Sequence of chain 1.A:
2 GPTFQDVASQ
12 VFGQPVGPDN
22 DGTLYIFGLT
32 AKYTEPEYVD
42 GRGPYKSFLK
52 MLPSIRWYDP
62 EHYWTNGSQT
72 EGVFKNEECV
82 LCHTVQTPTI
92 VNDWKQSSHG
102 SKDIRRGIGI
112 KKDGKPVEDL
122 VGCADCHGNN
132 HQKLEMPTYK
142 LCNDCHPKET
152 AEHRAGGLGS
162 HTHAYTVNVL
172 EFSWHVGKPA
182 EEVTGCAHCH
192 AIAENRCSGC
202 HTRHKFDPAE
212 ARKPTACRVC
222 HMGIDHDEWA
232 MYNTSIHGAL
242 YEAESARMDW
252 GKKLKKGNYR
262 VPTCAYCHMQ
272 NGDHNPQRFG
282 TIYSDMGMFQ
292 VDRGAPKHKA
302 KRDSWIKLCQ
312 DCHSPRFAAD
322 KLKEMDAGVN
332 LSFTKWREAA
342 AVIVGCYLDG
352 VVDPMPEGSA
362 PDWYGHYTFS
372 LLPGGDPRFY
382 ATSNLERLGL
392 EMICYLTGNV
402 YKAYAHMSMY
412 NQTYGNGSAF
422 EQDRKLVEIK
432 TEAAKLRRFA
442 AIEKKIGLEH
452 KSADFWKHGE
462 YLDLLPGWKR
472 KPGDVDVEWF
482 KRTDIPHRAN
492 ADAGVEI

Sequence of chain 2.A:
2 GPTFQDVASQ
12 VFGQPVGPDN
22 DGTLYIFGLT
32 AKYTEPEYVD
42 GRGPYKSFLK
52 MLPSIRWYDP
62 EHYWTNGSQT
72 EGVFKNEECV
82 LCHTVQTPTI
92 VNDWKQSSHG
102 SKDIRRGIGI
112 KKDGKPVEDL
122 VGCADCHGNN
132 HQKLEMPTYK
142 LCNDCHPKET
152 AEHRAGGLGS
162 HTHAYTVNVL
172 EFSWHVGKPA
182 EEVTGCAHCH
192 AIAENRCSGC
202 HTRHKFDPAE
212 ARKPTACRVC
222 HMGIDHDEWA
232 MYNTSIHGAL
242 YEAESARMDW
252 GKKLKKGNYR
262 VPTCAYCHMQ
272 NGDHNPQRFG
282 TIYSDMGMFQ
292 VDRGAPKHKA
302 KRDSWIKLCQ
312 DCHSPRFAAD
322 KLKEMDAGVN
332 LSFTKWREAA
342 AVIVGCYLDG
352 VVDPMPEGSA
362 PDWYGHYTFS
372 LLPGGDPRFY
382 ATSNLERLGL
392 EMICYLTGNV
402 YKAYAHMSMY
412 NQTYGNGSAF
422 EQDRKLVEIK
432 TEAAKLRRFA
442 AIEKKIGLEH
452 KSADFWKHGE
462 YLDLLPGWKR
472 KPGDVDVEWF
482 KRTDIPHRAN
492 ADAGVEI

Binding-site contacts:
Ligand atom CAP contacts residue PRO374 of chain 2.A at 3.9 Å (hydrophobic).
Ligand atom CAQ contacts residue PRO378 of chain 2.A at 3.6 Å (hydrophobic).
Ligand atom OAA contacts residue GLY376 of chain 2.A at 4.3 Å.
Ligand atom CAJ contacts residue TRP337 of chain 2.A at 3.8 Å (hydrophobic).
Ligand atom CAN contacts residue GLY376 of chain 2.A at 3.9 Å.
Ligand atom CAO contacts residue LEU372 of chain 2.A at 4.1 Å (hydrophobic).
Ligand atom CAK contacts residue LEU30 of chain 1.A at 4.1 Å (hydrophobic).
Ligand atom CAU contacts residue PHE13 of chain 1.A at 4.2 Å (hydrophobic).
Ligand atom CAP contacts residue PHE13 of chain 1.A at 3.9 Å (hydrophobic).
Ligand atom CAI contacts residue LEU372 of chain 2.A at 3.5 Å (hydrophobic).
Ligand atom CAL contacts residue GLY375 of chain 2.A at 4.4 Å.
Ligand atom CAQ contacts residue SER371 of chain 2.A at 4.5 Å.
Ligand atom CAO contacts residue PRO378 of chain 2.A at 4.1 Å (hydrophobic).
Ligand atom CAK contacts residue LEU373 of chain 2.A at 4.3 Å (hydrophobic).
Ligand atom OAA contacts residue GLY375 of chain 2.A at 2.6 Å (h-bond).
Ligand atom CAP contacts residue LEU372 of chain 2.A at 3.6 Å (hydrophobic).
Ligand atom CAL contacts residue PHE28 of chain 1.A at 4.4 Å (hydrophobic).
Ligand atom CAN contacts residue LEU373 of chain 2.A at 4.4 Å (hydrophobic).
Ligand atom CAT contacts residue GLY376 of chain 2.A at 4.5 Å.
Ligand atom CAP contacts residue LEU373 of chain 2.A at 3.6 Å (hydrophobic).
Ligand atom CAK contacts residue LEU372 of chain 2.A at 3.5 Å (hydrophobic).
Ligand atom CAN contacts residue GLY375 of chain 2.A at 4.3 Å.
Ligand atom CAO contacts residue PHE28 of chain 1.A at 3.8 Å (hydrophobic).
Ligand atom CAI contacts residue LEU30 of chain 1.A at 4.4 Å (hydrophobic).
Ligand atom CAQ contacts residue LEU373 of chain 2.A at 4.0 Å (hydrophobic).
Ligand atom CAL contacts residue PHE13 of chain 1.A at 4.4 Å (hydrophobic).
Ligand atom CAU contacts residue PHE28 of chain 1.A at 3.7 Å (hydrophobic).
Ligand atom CAN contacts residue PRO378 of chain 2.A at 4.5 Å (hydrophobic).
Ligand atom CAL contacts residue LEU373 of chain 2.A at 3.7 Å (hydrophobic).
Ligand atom CAT contacts residue GLY375 of chain 2.A at 3.7 Å.
Ligand atom CAK contacts residue PHE13 of chain 1.A at 3.9 Å (hydrophobic).
Ligand atom CAQ contacts residue PHE28 of chain 1.A at 3.9 Å (hydrophobic).
Ligand atom CAJ contacts residue PHE28 of chain 1.A at 4.1 Å (hydrophobic).
Ligand atom OAA contacts residue PRO374 of chain 2.A at 3.4 Å.
Ligand atom OAA contacts residue LEU373 of chain 2.A at 4.3 Å.
Ligand atom CAT contacts residue PRO374 of chain 2.A at 4.4 Å (hydrophobic).
Ligand atom CAL contacts residue PRO374 of chain 2.A at 4.0 Å (hydrophobic).
Ligand atom NAZ contacts residue ALA490 of chain 2.A at 4.2 Å.
Ligand atom CAJ contacts residue LEU372 of chain 2.A at 4.3 Å (hydrophobic).

A protein and the small-molecule ligand that binds it are described below.
Small molecule (SMILES): O=C(CCCC1CCCCC1)N(CCO)C[C@H](O)[C@@H](O)[C@H](O)[C@H](O)CO